The small molecule below binds the protein below.
Small molecule (SMILES): CC[C@H]1OC(=O)C[C@@H](O)[C@H](C)[C@@H](O[C@@H]2O[C@H](C)[C@@H](O[C@H]3C[C@@](C)(O)[C@@H](O)[C@H](C)O3)[C@H](N(C)C)[C@H]2O)[C@@H](CC=O)C[C@@H](C)C(=O)/C=C/C(C)=C/[C@@H]1CO[C@@H]1O[C@H](C)[C@@H](O)[C@@H](OC)[C@H]1OC

Sequence of chain 1.I:
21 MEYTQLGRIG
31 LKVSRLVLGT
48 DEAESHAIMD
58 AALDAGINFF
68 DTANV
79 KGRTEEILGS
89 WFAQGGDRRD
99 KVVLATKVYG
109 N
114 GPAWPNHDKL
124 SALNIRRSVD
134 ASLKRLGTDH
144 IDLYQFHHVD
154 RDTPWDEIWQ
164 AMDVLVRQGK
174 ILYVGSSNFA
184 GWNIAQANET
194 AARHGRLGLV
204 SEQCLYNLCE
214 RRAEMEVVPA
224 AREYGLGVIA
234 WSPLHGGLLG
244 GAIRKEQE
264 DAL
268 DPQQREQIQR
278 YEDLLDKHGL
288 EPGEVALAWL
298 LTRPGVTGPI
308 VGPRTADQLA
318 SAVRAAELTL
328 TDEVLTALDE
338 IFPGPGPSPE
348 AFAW

Binding-site contacts:
Ligand atom O3 contacts residue GLN274 of chain 1.I at 3.6 Å.
Ligand atom C8 contacts residue GLN270 of chain 1.I at 3.6 Å.
Ligand atom C20 contacts residue GLN270 of chain 1.I at 3.1 Å.
Ligand atom O4B contacts residue CYS212 of chain 1.I at 3.1 Å (h-bond).
Ligand atom C2 contacts residue GLU337 of chain 1.I at 3.1 Å.
Ligand atom C1 contacts residue GLU337 of chain 1.I at 3.7 Å.
Ligand atom C6C contacts residue ILE338 of chain 1.I at 3.9 Å (hydrophobic).
Ligand atom O3B contacts residue CYS212 of chain 1.I at 2.6 Å (h-bond).
Ligand atom O4C contacts residue LYS284 of chain 1.I at 3.2 Å (salt-bridge).
Ligand atom C7B contacts residue GLU213 of chain 1.I at 3.6 Å.
Ligand atom C5C contacts residue ARG277 of chain 1.I at 3.9 Å.
Ligand atom C6A contacts residue GLN274 of chain 1.I at 3.4 Å.
Ligand atom O20 contacts residue GLU273 of chain 1.I at 3.4 Å.
Ligand atom O15 contacts residue GLU337 of chain 1.I at 4.0 Å.
Ligand atom O2A contacts residue PRO340 of chain 1.I at 3.9 Å.
Ligand atom O4B contacts residue ARG215 of chain 1.I at 3.8 Å.
Ligand atom C3B contacts residue CYS212 of chain 1.I at 3.5 Å (hydrophobic).
Ligand atom C17 contacts residue GLU337 of chain 1.I at 3.3 Å.
Ligand atom O3 contacts residue ARG277 of chain 1.I at 3.9 Å.
Ligand atom O5C contacts residue ARG277 of chain 1.I at 3.6 Å.
Ligand atom C18 contacts residue ILE338 of chain 1.I at 3.8 Å (hydrophobic).
Ligand atom C6B contacts residue ARG215 of chain 1.I at 3.6 Å.
Ligand atom C4B contacts residue GLU213 of chain 1.I at 3.5 Å.
Ligand atom C6C contacts residue ARG277 of chain 1.I at 3.6 Å.
Ligand atom C1 contacts residue ARG277 of chain 1.I at 4.0 Å.
Ligand atom C4B contacts residue ARG215 of chain 1.I at 3.9 Å.
Ligand atom C4B contacts residue CYS212 of chain 1.I at 3.9 Å (hydrophobic).
Ligand atom C19 contacts residue GLN270 of chain 1.I at 3.6 Å.
Ligand atom C7B contacts residue CYS212 of chain 1.I at 3.5 Å (hydrophobic).
Ligand atom C18 contacts residue PRO340 of chain 1.I at 3.6 Å (hydrophobic).
Ligand atom O3 contacts residue ILE338 of chain 1.I at 2.8 Å (h-bond).
Ligand atom C3 contacts residue ILE338 of chain 1.I at 3.9 Å (hydrophobic).
Ligand atom O4B contacts residue GLU213 of chain 1.I at 2.7 Å (salt-bridge).
Ligand atom C7 contacts residue GLN270 of chain 1.I at 3.8 Å.
Ligand atom O20 contacts residue GLN274 of chain 1.I at 3.7 Å.
Ligand atom O1 contacts residue ARG277 of chain 1.I at 2.9 Å (salt-bridge).
Ligand atom C5A contacts residue GLN274 of chain 1.I at 3.5 Å.
Ligand atom O20 contacts residue GLN270 of chain 1.I at 2.8 Å (h-bond).
Ligand atom O20 contacts residue ARG277 of chain 1.I at 3.0 Å (salt-bridge).
Ligand atom C20 contacts residue ARG277 of chain 1.I at 3.6 Å.